Sequence of chain 1.B:
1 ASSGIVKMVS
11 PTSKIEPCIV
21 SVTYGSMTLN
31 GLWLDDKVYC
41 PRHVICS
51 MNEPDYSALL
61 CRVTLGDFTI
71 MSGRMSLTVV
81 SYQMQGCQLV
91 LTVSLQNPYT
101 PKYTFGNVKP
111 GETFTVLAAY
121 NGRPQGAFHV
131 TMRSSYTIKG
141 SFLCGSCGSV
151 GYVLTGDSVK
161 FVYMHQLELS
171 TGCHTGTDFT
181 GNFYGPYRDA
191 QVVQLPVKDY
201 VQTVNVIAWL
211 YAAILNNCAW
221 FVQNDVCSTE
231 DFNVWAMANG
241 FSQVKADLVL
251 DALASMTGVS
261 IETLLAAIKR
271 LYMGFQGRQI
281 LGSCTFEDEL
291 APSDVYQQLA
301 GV

Binding-site contacts:
Ligand atom N6 contacts residue PHE142 of chain 1.B at 3.1 Å (h-bond).
Ligand atom O8 contacts residue GLU168 of chain 1.B at 3.6 Å.
Ligand atom N contacts residue VAL192 of chain 1.B at 3.3 Å.
Ligand atom O8 contacts residue HIS165 of chain 1.B at 2.6 Å (h-bond).
Ligand atom C25 contacts residue HIS165 of chain 1.B at 3.6 Å.
Ligand atom C21 contacts residue CYS147 of chain 1.B at 3.0 Å (hydrophobic).
Ligand atom O8 contacts residue HIS174 of chain 1.B at 3.3 Å (h-bond).
Ligand atom O contacts residue GLN191 of chain 1.B at 3.3 Å.
Ligand atom CB contacts residue GLN191 of chain 1.B at 3.1 Å.
Ligand atom O contacts residue GLN191 of chain 1.B at 3.7 Å.
Ligand atom CA contacts residue GLN191 of chain 1.B at 3.5 Å.
Ligand atom N contacts residue CYS147 of chain 1.B at 3.1 Å (h-bond).
Ligand atom CD1 contacts residue LEU167 of chain 1.B at 3.4 Å (hydrophobic).
Ligand atom C contacts residue GLU168 of chain 1.B at 3.7 Å.
Ligand atom O8 contacts residue PHE142 of chain 1.B at 3.5 Å.
Ligand atom N contacts residue GLN191 of chain 1.B at 2.7 Å (h-bond).
Ligand atom C21 contacts residue HIS43 of chain 1.B at 3.4 Å.
Ligand atom C20 contacts residue CYS147 of chain 1.B at 1.9 Å (hydrophobic).
Ligand atom N contacts residue GLU168 of chain 1.B at 2.9 Å (salt-bridge).
Ligand atom N contacts residue GLN166 of chain 1.B at 2.7 Å (h-bond).
Ligand atom C29 contacts residue GLU168 of chain 1.B at 3.5 Å.
Ligand atom CB contacts residue GLN194 of chain 1.B at 3.7 Å.
Ligand atom C25 contacts residue CYS147 of chain 1.B at 3.0 Å (hydrophobic).
Ligand atom CA contacts residue GLN166 of chain 1.B at 3.6 Å.
Ligand atom CB contacts residue VAL192 of chain 1.B at 3.3 Å (hydrophobic).
Ligand atom C5 contacts residue CYS144 of chain 1.B at 3.3 Å (hydrophobic).
Ligand atom O contacts residue GLU168 of chain 1.B at 2.7 Å (salt-bridge).
Ligand atom N contacts residue VAL192 of chain 1.B at 3.1 Å (h-bond).
Ligand atom CA contacts residue GLU168 of chain 1.B at 3.5 Å.
Ligand atom CA contacts residue CYS147 of chain 1.B at 2.7 Å (hydrophobic).
Ligand atom O contacts residue GLY145 of chain 1.B at 3.7 Å.
Ligand atom O contacts residue GLY145 of chain 1.B at 3.6 Å.
Ligand atom N contacts residue VAL193 of chain 1.B at 3.5 Å (h-bond).
Ligand atom C6 contacts residue CYS144 of chain 1.B at 3.7 Å (hydrophobic).
Ligand atom O contacts residue LEU167 of chain 1.B at 3.6 Å.
Ligand atom C contacts residue GLN191 of chain 1.B at 3.6 Å.
Ligand atom C4 contacts residue CYS144 of chain 1.B at 3.4 Å (hydrophobic).
Ligand atom CA contacts residue GLN191 of chain 1.B at 3.6 Å.
Ligand atom C29 contacts residue HIS165 of chain 1.B at 3.6 Å.
Ligand atom C contacts residue GLN166 of chain 1.B at 3.6 Å.

This protein binds this small molecule.
Small molecule (SMILES): Cc1cc(C(=O)N[C@@H](C)C(=O)N[C@H](C(=O)N[C@@H](CC(C)C)C(=O)N[C@H](/C=C/C(=O)OCc2ccccc2)C[C@@H]2CCNC2=O)C(C)C)no1